Binding-site contacts:
Ligand atom C1 contacts residue ASN241 of chain 4.A at 4.3 Å.
Ligand atom C4 contacts residue ASN245 of chain 4.A at 4.0 Å.
Ligand atom O4 contacts residue FUC1 of chain 4.S at 4.0 Å.
Ligand atom N2 contacts residue TYR237 of chain 4.A at 4.5 Å.
Ligand atom C6 contacts residue ASN241 of chain 4.A at 4.0 Å.
Ligand atom O3 contacts residue ASN241 of chain 4.A at 3.0 Å (h-bond).
Ligand atom O7 contacts residue TYR237 of chain 4.A at 4.4 Å.
Ligand atom C8 contacts residue TYR237 of chain 4.A at 3.2 Å (hydrophobic).
Ligand atom C3 contacts residue NAG1 of chain 4.R at 4.1 Å.
Ligand atom C5 contacts residue ASN245 of chain 4.A at 4.3 Å.
Ligand atom C5 contacts residue NAG1 of chain 4.R at 4.1 Å.
Ligand atom C7 contacts residue TYR237 of chain 4.A at 3.9 Å (hydrophobic).
Ligand atom O4 contacts residue NAG1 of chain 4.R at 3.5 Å.
Ligand atom O5 contacts residue ASN241 of chain 4.A at 4.0 Å.
Ligand atom C5 contacts residue ASN241 of chain 4.A at 3.9 Å.
Ligand atom O4 contacts residue ASN241 of chain 4.A at 3.8 Å.
Ligand atom C4 contacts residue NAG1 of chain 4.R at 4.2 Å.
Ligand atom C4 contacts residue ASN241 of chain 4.A at 3.0 Å.
Ligand atom O6 contacts residue ASN245 of chain 4.A at 3.3 Å (h-bond).
Ligand atom O6 contacts residue ASN241 of chain 4.A at 3.1 Å (h-bond).
Ligand atom O4 contacts residue ASN245 of chain 4.A at 3.7 Å.
Ligand atom C8 contacts residue ASN241 of chain 4.A at 4.1 Å.
Ligand atom C3 contacts residue ASN241 of chain 4.A at 3.4 Å.
Ligand atom C6 contacts residue ASN245 of chain 4.A at 3.3 Å.
Ligand atom C2 contacts residue ASN241 of chain 4.A at 3.8 Å.

Sequence of chain 4.A:
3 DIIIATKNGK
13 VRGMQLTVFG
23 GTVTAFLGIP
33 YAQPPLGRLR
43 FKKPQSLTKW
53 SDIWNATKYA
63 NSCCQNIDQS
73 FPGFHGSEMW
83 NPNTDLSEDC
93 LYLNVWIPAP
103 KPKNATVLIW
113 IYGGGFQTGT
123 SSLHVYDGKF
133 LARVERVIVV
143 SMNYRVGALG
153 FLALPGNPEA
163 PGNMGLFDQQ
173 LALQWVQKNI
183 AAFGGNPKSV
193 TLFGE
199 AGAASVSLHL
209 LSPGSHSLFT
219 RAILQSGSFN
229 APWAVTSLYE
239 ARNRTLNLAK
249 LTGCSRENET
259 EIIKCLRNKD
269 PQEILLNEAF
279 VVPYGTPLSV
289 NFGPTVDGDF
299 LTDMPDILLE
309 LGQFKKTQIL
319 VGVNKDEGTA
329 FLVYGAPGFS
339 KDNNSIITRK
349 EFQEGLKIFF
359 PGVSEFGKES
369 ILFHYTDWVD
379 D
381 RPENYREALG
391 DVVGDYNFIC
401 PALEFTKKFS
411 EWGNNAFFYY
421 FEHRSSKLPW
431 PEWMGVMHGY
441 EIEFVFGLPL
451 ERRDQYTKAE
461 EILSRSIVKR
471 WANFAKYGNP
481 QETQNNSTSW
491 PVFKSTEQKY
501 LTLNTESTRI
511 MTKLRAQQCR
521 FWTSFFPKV

The protein below binds the small molecule below.
Small molecule (SMILES): CC(=O)N[C@@H]1[C@@H](O)[C@H](O)[C@@H](CO)O[C@H]1O